Binding-site contacts:
Ligand atom C1 contacts residue ASN64 of chain 4.B at 1.4 Å.
Ligand atom C2 contacts residue TRP359 of chain 4.B at 4.1 Å (hydrophobic).
Ligand atom C8 contacts residue TRP359 of chain 4.B at 3.7 Å (hydrophobic).
Ligand atom O7 contacts residue TRP359 of chain 4.B at 4.0 Å.
Ligand atom C7 contacts residue TRP359 of chain 4.B at 4.2 Å (hydrophobic).
Ligand atom C4 contacts residue TRP359 of chain 4.B at 4.3 Å (hydrophobic).
Ligand atom C7 contacts residue ASN64 of chain 4.B at 3.4 Å.
Ligand atom O5 contacts residue ASN64 of chain 4.B at 2.4 Å (h-bond).
Ligand atom O3 contacts residue TRP359 of chain 4.B at 4.3 Å.
Ligand atom C2 contacts residue ASN64 of chain 4.B at 2.3 Å.
Ligand atom O4 contacts residue TRP359 of chain 4.B at 4.0 Å.
Ligand atom C3 contacts residue ASN64 of chain 4.B at 3.7 Å.
Ligand atom N2 contacts residue TRP359 of chain 4.B at 3.5 Å (h-bond).
Ligand atom C5 contacts residue ASN64 of chain 4.B at 3.7 Å.
Ligand atom N2 contacts residue ASN64 of chain 4.B at 2.7 Å (h-bond).
Ligand atom C5 contacts residue TRP359 of chain 4.B at 4.0 Å (hydrophobic).
Ligand atom C4 contacts residue ASN64 of chain 4.B at 4.2 Å.
Ligand atom C3 contacts residue TRP359 of chain 4.B at 3.8 Å (hydrophobic).
Ligand atom O7 contacts residue ASN64 of chain 4.B at 3.8 Å.
Ligand atom O5 contacts residue TRP359 of chain 4.B at 4.3 Å.
Ligand atom C1 contacts residue TRP359 of chain 4.B at 3.7 Å (hydrophobic).
Ligand atom C8 contacts residue ASN64 of chain 4.B at 4.5 Å.

The protein below binds the small molecule below.
Small molecule (SMILES): CC(=O)N[C@H]1[C@H](O[C@H]2[C@H](O)[C@@H](NC(C)=O)CO[C@@H]2CO)O[C@H](CO)[C@@H](O[C@@H]2O[C@H](CO)[C@@H](O)[C@H](O)[C@@H]2O)[C@@H]1O

Sequence of chain 4.B:
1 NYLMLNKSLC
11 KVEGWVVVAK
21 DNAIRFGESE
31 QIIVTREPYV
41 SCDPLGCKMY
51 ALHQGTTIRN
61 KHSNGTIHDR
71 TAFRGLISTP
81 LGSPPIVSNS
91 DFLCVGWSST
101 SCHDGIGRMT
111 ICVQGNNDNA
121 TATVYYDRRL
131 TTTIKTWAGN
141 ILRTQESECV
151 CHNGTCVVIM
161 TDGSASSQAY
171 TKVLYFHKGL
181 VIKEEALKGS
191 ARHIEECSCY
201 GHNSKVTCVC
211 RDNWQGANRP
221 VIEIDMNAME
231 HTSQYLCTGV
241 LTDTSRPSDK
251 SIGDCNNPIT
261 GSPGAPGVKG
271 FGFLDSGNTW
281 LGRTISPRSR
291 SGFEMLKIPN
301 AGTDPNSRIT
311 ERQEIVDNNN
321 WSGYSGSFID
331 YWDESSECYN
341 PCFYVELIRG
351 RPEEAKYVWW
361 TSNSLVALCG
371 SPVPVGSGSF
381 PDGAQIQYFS